A protein and the small-molecule ligand that binds it are described below.
Small molecule (SMILES): CC(=O)N[C@H]1[C@H](O[C@H]2[C@H](O)[C@@H](NC(C)=O)CO[C@@H]2CO)O[C@H](CO)[C@@H](O)[C@@H]1O

Binding-site contacts:
Ligand atom C4 contacts residue ASN263 of chain 1.E at 4.3 Å.
Ligand atom N2 contacts residue GLN261 of chain 1.E at 3.7 Å.
Ligand atom O7 contacts residue ASN299 of chain 1.E at 4.4 Å.
Ligand atom C3 contacts residue GLN261 of chain 1.E at 4.0 Å.
Ligand atom C8 contacts residue ASN299 of chain 1.E at 3.6 Å.
Ligand atom C3 contacts residue ASN263 of chain 1.E at 3.9 Å.
Ligand atom C8 contacts residue SER301 of chain 1.E at 3.9 Å.
Ligand atom C1 contacts residue ASN263 of chain 1.E at 1.5 Å.
Ligand atom C6 contacts residue ARG410 of chain 1.E at 3.7 Å.
Ligand atom O5 contacts residue ARG410 of chain 1.E at 3.0 Å (salt-bridge).
Ligand atom C8 contacts residue ASN263 of chain 1.E at 4.2 Å.
Ligand atom C2 contacts residue ASN263 of chain 1.E at 2.5 Å.
Ligand atom C8 contacts residue VAL300 of chain 1.E at 3.9 Å (hydrophobic).
Ligand atom C2 contacts residue GLN261 of chain 1.E at 4.0 Å.
Ligand atom C1 contacts residue ARG410 of chain 1.E at 3.9 Å.
Ligand atom C7 contacts residue ASN263 of chain 1.E at 3.5 Å.
Ligand atom O5 contacts residue GLN261 of chain 1.E at 4.5 Å.
Ligand atom C1 contacts residue GLN261 of chain 1.E at 3.6 Å.
Ligand atom C7 contacts residue ASN299 of chain 1.E at 4.5 Å.
Ligand atom N2 contacts residue ASN263 of chain 1.E at 2.9 Å (h-bond).
Ligand atom O7 contacts residue ASN263 of chain 1.E at 3.7 Å.
Ligand atom C5 contacts residue ASN263 of chain 1.E at 3.8 Å.
Ligand atom O6 contacts residue ARG410 of chain 1.E at 3.1 Å (salt-bridge).
Ligand atom O5 contacts residue ASN263 of chain 1.E at 2.4 Å (h-bond).
Ligand atom C8 contacts residue GLN261 of chain 1.E at 3.7 Å.
Ligand atom C5 contacts residue ARG410 of chain 1.E at 4.0 Å.

Sequence of chain 1.E:
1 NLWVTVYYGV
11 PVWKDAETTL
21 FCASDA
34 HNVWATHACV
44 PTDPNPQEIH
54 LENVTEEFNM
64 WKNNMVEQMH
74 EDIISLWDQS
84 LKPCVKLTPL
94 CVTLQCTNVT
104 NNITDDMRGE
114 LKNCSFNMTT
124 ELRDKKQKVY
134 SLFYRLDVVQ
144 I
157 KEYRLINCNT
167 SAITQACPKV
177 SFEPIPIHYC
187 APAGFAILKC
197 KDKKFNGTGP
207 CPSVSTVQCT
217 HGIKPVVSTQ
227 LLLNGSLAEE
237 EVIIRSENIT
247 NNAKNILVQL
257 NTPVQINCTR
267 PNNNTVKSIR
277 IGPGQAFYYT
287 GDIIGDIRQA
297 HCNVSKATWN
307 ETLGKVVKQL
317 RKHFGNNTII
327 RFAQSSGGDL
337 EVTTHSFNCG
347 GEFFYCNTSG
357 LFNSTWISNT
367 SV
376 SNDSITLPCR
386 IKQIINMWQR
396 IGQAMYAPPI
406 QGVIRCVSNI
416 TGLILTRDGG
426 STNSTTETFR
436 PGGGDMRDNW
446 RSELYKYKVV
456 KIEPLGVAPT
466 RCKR